A protein and the small-molecule ligand that binds it are described below.
Small molecule (SMILES): O=C(O)C(=O)CC1(C(=O)O)C=CC(O)C=C1

Sequence of chain 1.F:
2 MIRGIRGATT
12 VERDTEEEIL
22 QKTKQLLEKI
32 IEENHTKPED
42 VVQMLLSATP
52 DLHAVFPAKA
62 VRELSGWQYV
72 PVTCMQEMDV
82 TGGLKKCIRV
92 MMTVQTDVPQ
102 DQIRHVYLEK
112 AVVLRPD

Binding-site contacts:
Ligand atom O4 contacts residue GLU78 of chain 1.D at 3.0 Å (salt-bridge).
Ligand atom O'M contacts residue LEU115 of chain 1.D at 4.0 Å.
Ligand atom C8 contacts residue LEU115 of chain 1.D at 4.2 Å (hydrophobic).
Ligand atom O'M contacts residue ARG7 of chain 1.D at 2.9 Å (salt-bridge).
Ligand atom C1 contacts residue ALA59 of chain 1.F at 4.1 Å (hydrophobic).
Ligand atom C4 contacts residue ARG90 of chain 1.D at 3.5 Å.
Ligand atom O'L contacts residue ARG90 of chain 1.D at 2.7 Å (salt-bridge).
Ligand atom C3 contacts residue PHE57 of chain 1.F at 3.2 Å (hydrophobic).
Ligand atom O71 contacts residue ARG63 of chain 1.F at 4.1 Å.
Ligand atom C4 contacts residue THR74 of chain 1.F at 4.0 Å.
Ligand atom O72 contacts residue ALA59 of chain 1.F at 4.0 Å.
Ligand atom O'M contacts residue TYR108 of chain 1.D at 3.8 Å.
Ligand atom O4 contacts residue CYS75 of chain 1.F at 3.0 Å (h-bond).
Ligand atom O1' contacts residue LEU115 of chain 1.D at 3.9 Å.
Ligand atom O72 contacts residue LYS60 of chain 1.F at 3.8 Å.
Ligand atom O4 contacts residue PHE57 of chain 1.F at 4.2 Å.
Ligand atom O'L contacts residue ARG7 of chain 1.D at 2.9 Å (salt-bridge).
Ligand atom C5 contacts residue VAL73 of chain 1.F at 3.4 Å (hydrophobic).
Ligand atom C5 contacts residue ARG7 of chain 1.D at 3.5 Å.
Ligand atom O'L contacts residue ALA9 of chain 1.D at 4.0 Å.
Ligand atom C7 contacts residue ALA59 of chain 1.F at 3.7 Å (hydrophobic).
Ligand atom C6 contacts residue VAL73 of chain 1.F at 3.5 Å (hydrophobic).
Ligand atom C5 contacts residue THR74 of chain 1.F at 3.6 Å.
Ligand atom C6 contacts residue ARG7 of chain 1.D at 3.6 Å.
Ligand atom O71 contacts residue ALA59 of chain 1.F at 3.6 Å.
Ligand atom O'L contacts residue LEU115 of chain 1.D at 3.9 Å.
Ligand atom C2' contacts residue LEU115 of chain 1.D at 3.7 Å (hydrophobic).
Ligand atom C2' contacts residue ARG7 of chain 1.D at 3.4 Å.
Ligand atom O4 contacts residue ARG90 of chain 1.D at 3.8 Å.
Ligand atom C2' contacts residue ARG90 of chain 1.D at 3.6 Å.
Ligand atom C4 contacts residue GLU78 of chain 1.D at 4.1 Å.
Ligand atom C2 contacts residue PHE57 of chain 1.F at 3.5 Å (hydrophobic).
Ligand atom C4 contacts residue CYS75 of chain 1.F at 4.1 Å (hydrophobic).
Ligand atom O4 contacts residue THR74 of chain 1.F at 3.4 Å (h-bond).
Ligand atom C1' contacts residue ARG90 of chain 1.D at 4.0 Å.
Ligand atom O71 contacts residue VAL73 of chain 1.F at 3.8 Å.
Ligand atom C6 contacts residue ALA59 of chain 1.F at 3.9 Å (hydrophobic).
Ligand atom O1' contacts residue ARG90 of chain 1.D at 3.2 Å (salt-bridge).
Ligand atom C2 contacts residue ALA59 of chain 1.F at 4.0 Å (hydrophobic).
Ligand atom C1' contacts residue LEU115 of chain 1.D at 3.9 Å (hydrophobic).

Sequence of chain 1.D:
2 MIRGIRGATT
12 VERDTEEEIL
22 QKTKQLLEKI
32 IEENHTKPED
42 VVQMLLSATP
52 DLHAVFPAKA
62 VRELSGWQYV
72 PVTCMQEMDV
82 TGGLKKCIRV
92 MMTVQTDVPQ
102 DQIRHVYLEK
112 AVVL